The protein below binds the small molecule below.
Small molecule (SMILES): Nc1ccn([C@H]2C[C@H](O[P](=O)(O)OC[C@H]3O[C@@H](n4cnc5c(=O)nc(N)[nH]c54)C[C@@H]3O)[C@@H](COP(=O)=O)O2)c(=O)n1

Sequence of chain 41.A:
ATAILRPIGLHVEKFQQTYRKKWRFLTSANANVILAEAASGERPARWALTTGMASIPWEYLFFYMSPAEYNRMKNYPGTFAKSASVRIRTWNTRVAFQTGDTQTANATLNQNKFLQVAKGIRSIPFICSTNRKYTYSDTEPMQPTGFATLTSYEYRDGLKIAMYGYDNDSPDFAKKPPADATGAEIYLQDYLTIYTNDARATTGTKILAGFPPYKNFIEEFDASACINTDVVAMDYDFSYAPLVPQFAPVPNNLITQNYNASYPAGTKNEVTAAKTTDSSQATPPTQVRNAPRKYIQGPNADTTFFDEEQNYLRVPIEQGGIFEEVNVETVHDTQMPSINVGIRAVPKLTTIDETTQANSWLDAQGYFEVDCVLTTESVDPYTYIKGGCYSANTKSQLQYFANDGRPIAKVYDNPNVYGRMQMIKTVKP

Sequence of chain 43.A:
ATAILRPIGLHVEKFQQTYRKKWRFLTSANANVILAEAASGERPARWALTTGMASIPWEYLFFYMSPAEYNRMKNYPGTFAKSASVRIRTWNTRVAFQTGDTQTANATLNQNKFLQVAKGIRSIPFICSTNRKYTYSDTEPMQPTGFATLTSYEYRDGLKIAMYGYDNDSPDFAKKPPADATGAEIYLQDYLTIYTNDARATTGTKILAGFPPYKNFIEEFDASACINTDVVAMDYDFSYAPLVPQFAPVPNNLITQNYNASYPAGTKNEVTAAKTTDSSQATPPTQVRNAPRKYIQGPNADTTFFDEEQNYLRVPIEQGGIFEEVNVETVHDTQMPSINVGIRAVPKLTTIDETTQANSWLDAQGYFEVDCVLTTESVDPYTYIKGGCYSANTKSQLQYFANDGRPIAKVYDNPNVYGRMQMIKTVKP

Binding-site contacts:
Ligand atom N3 contacts residue LYS186 of chain 40.A at 3.5 Å.
Ligand atom C6 contacts residue DC1 of chain 41.C at 3.5 Å.
Ligand atom N4 contacts residue LYS186 of chain 40.A at 3.9 Å.
Ligand atom N7 contacts residue ARG170 of chain 43.A at 3.8 Å.
Ligand atom C4 contacts residue LYS379 of chain 41.A at 3.9 Å.
Ligand atom N4 contacts residue LEU169 of chain 43.A at 3.9 Å.
Ligand atom O6 contacts residue DC1 of chain 41.C at 2.9 Å (h-bond).
Ligand atom O2 contacts residue LYS185 of chain 40.A at 3.7 Å.
Ligand atom C2 contacts residue ILE172 of chain 43.A at 3.8 Å (hydrophobic).
Ligand atom C4 contacts residue ILE172 of chain 43.A at 3.5 Å (hydrophobic).
Ligand atom N4 contacts residue ASN380 of chain 41.A at 3.1 Å (h-bond).
Ligand atom O4' contacts residue ASP535 of chain 40.A at 3.7 Å.
Ligand atom O3' contacts residue ARG184 of chain 40.A at 3.1 Å (salt-bridge).
Ligand atom N2 contacts residue DC1 of chain 41.C at 2.8 Å (h-bond).
Ligand atom P contacts residue ARG184 of chain 40.A at 2.8 Å.
Ligand atom C2 contacts residue ARG170 of chain 43.A at 3.9 Å.
Ligand atom N1 contacts residue DC1 of chain 41.C at 2.9 Å (h-bond).
Ligand atom O2 contacts residue ARG184 of chain 40.A at 3.7 Å.
Ligand atom N1 contacts residue ARG170 of chain 43.A at 2.5 Å (salt-bridge).
Ligand atom C4 contacts residue LYS186 of chain 40.A at 3.6 Å.
Ligand atom N2 contacts residue PRO171 of chain 43.A at 2.9 Å (h-bond).
Ligand atom OP1 contacts residue ARG184 of chain 40.A at 2.5 Å (salt-bridge).
Ligand atom O6 contacts residue ARG170 of chain 43.A at 0.9 Å (salt-bridge).
Ligand atom N2 contacts residue ILE172 of chain 43.A at 3.6 Å.
Ligand atom C5 contacts residue ARG170 of chain 43.A at 3.1 Å.
Ligand atom N4 contacts residue ILE172 of chain 43.A at 3.7 Å.
Ligand atom C5' contacts residue ARG184 of chain 40.A at 3.4 Å.
Ligand atom O5' contacts residue ARG184 of chain 40.A at 2.3 Å (salt-bridge).
Ligand atom OP1 contacts residue ARG251 of chain 40.A at 3.4 Å (salt-bridge).
Ligand atom C6 contacts residue LYS186 of chain 40.A at 3.7 Å.
Ligand atom C5' contacts residue ARG251 of chain 40.A at 3.8 Å.
Ligand atom C4' contacts residue ARG251 of chain 40.A at 3.8 Å.
Ligand atom N4 contacts residue LYS379 of chain 41.A at 3.0 Å (salt-bridge).
Ligand atom C6 contacts residue ARG170 of chain 43.A at 1.9 Å.
Ligand atom C2 contacts residue PRO171 of chain 43.A at 3.6 Å (hydrophobic).
Ligand atom C5 contacts residue LYS186 of chain 40.A at 3.6 Å.
Ligand atom C4' contacts residue ARG184 of chain 40.A at 3.4 Å.
Ligand atom N3 contacts residue ILE172 of chain 43.A at 3.5 Å.
Ligand atom N1 contacts residue PRO171 of chain 43.A at 3.8 Å.
Ligand atom C2 contacts residue DC1 of chain 41.C at 3.5 Å.

Sequence of chain 40.A:
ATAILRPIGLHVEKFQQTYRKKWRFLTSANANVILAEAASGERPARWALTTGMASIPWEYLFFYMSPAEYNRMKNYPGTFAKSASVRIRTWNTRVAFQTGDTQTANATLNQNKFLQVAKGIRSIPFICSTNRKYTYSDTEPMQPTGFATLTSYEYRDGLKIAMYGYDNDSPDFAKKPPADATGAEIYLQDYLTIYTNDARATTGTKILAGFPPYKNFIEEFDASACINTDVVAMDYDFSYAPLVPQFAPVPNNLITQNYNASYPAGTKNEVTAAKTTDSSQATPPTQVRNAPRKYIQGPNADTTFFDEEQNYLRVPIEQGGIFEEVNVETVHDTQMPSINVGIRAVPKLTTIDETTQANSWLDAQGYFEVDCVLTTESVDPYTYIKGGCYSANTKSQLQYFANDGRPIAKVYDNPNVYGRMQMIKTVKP